This small molecule binds to this protein.
Small molecule (SMILES): CC(C)CCC[C@@H](C)[C@H]1CC[C@H]2[C@@H]3CC=C4C[C@@H](O)CC[C@]4(C)[C@H]3CC[C@]12C

Sequence of chain 3.A:
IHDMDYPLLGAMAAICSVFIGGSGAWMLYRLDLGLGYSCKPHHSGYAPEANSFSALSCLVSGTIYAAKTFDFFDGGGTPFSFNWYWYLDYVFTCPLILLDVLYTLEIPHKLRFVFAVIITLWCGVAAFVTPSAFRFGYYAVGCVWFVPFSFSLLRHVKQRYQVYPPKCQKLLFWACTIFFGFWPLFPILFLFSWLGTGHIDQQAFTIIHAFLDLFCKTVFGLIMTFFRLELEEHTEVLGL

Binding-site contacts:
Ligand atom C1 contacts residue LYS174 of chain 3.A at 4.5 Å.
Ligand atom C12 contacts residue PHE196 of chain 3.A at 4.5 Å (hydrophobic).
Ligand atom C1 contacts residue CYS192 of chain 3.A at 4.5 Å (hydrophobic).
Ligand atom O1 contacts residue TYR177 of chain 3.A at 3.3 Å.
Ligand atom C15 contacts residue PHE189 of chain 3.A at 4.0 Å (hydrophobic).
Ligand atom C21 contacts residue CYS192 of chain 3.A at 4.4 Å (hydrophobic).
Ligand atom C12 contacts residue CYS192 of chain 3.A at 4.0 Å (hydrophobic).
Ligand atom C26 contacts residue GLY197 of chain 3.A at 4.5 Å.
Ligand atom C12 contacts residue THR193 of chain 3.A at 4.5 Å.
Ligand atom C2 contacts residue TYR177 of chain 3.A at 4.0 Å (hydrophobic).
Ligand atom O1 contacts residue LYS174 of chain 3.A at 4.2 Å.
Ligand atom C3 contacts residue TYR177 of chain 3.A at 3.6 Å (hydrophobic).
Ligand atom C26 contacts residue PHE198 of chain 3.A at 3.9 Å (hydrophobic).
Ligand atom C2 contacts residue LYS174 of chain 3.A at 3.8 Å.
Ligand atom C22 contacts residue GLY197 of chain 3.A at 4.2 Å.
Ligand atom C26 contacts residue THR193 of chain 3.A at 4.1 Å.
Ligand atom C27 contacts residue GLY197 of chain 3.A at 3.8 Å.
Ligand atom C23 contacts residue GLY197 of chain 3.A at 4.2 Å.
Ligand atom C25 contacts residue GLY197 of chain 3.A at 3.8 Å.
Ligand atom C21 contacts residue GLY197 of chain 3.A at 3.8 Å.
Ligand atom C7 contacts residue PHE189 of chain 3.A at 3.6 Å (hydrophobic).
Ligand atom C22 contacts residue THR193 of chain 3.A at 3.9 Å.
Ligand atom C11 contacts residue CYS192 of chain 3.A at 4.1 Å (hydrophobic).
Ligand atom C14 contacts residue PHE189 of chain 3.A at 4.0 Å (hydrophobic).
Ligand atom C1 contacts residue TYR177 of chain 3.A at 4.4 Å (hydrophobic).
Ligand atom C21 contacts residue THR193 of chain 3.A at 4.4 Å.
Ligand atom C19 contacts residue LEU170 of chain 3.A at 4.5 Å (hydrophobic).
Ligand atom C19 contacts residue LYS174 of chain 3.A at 3.8 Å.
Ligand atom C8 contacts residue PHE189 of chain 3.A at 4.4 Å (hydrophobic).
Ligand atom C11 contacts residue LEU170 of chain 3.A at 4.2 Å (hydrophobic).
Ligand atom C21 contacts residue PHE196 of chain 3.A at 3.2 Å (hydrophobic).
Ligand atom C17 contacts residue THR193 of chain 3.A at 4.2 Å.